This small molecule binds to this protein.
Small molecule (SMILES): CC(=O)N[C@@H]1[C@@H](O)[C@H](O)[C@@H](CO)O[C@H]1O

Binding-site contacts:
Ligand atom C8 contacts residue ILE1132 of chain 1.A at 3.9 Å (hydrophobic).
Ligand atom C1 contacts residue ASN1134 of chain 1.A at 3.1 Å.
Ligand atom N2 contacts residue ASN1134 of chain 1.A at 3.7 Å.
Ligand atom C2 contacts residue ASN1134 of chain 1.A at 3.2 Å.
Ligand atom O7 contacts residue ASN1134 of chain 1.A at 2.3 Å (h-bond).
Ligand atom O7 contacts residue VAL1133 of chain 1.A at 4.5 Å.
Ligand atom C7 contacts residue ASN1134 of chain 1.A at 3.3 Å.
Ligand atom O5 contacts residue ASN1134 of chain 1.A at 3.5 Å (h-bond).

Sequence of chain 1.A:
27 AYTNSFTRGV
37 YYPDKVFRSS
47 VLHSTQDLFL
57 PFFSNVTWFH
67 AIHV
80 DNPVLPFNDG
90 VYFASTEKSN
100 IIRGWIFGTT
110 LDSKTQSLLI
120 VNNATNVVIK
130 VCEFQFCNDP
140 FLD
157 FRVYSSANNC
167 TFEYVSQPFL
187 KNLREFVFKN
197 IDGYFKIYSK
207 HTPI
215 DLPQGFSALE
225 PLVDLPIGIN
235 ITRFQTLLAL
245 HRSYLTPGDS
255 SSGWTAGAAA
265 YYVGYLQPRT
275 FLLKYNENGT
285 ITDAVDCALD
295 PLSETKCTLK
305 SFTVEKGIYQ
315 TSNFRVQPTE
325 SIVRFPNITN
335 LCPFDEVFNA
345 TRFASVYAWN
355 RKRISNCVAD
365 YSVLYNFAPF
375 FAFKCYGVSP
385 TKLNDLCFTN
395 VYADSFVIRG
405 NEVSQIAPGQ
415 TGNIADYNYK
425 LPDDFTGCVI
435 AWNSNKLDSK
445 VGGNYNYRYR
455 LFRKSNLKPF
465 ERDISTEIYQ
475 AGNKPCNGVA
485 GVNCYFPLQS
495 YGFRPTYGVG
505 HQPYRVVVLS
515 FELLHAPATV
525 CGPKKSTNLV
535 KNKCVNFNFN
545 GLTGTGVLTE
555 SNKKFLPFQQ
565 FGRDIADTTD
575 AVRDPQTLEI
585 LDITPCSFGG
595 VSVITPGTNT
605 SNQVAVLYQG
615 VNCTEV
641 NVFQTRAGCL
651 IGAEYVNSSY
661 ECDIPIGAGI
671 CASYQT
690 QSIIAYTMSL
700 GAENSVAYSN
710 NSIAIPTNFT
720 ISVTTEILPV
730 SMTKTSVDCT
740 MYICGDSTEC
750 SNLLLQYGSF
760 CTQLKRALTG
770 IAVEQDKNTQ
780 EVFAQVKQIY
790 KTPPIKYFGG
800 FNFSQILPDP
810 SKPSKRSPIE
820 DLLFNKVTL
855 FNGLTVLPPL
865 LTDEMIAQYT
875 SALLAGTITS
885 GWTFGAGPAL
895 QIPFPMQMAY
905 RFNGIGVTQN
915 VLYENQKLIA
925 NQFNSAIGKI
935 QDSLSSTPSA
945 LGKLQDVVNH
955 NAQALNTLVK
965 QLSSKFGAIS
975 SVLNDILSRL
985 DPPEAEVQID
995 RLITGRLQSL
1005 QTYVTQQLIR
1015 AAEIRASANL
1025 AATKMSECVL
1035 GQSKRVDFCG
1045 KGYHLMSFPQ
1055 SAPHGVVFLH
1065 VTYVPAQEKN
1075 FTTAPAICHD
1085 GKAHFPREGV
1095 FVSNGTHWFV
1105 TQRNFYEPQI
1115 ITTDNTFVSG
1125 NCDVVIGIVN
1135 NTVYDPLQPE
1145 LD